Sequence of chain 1.A:
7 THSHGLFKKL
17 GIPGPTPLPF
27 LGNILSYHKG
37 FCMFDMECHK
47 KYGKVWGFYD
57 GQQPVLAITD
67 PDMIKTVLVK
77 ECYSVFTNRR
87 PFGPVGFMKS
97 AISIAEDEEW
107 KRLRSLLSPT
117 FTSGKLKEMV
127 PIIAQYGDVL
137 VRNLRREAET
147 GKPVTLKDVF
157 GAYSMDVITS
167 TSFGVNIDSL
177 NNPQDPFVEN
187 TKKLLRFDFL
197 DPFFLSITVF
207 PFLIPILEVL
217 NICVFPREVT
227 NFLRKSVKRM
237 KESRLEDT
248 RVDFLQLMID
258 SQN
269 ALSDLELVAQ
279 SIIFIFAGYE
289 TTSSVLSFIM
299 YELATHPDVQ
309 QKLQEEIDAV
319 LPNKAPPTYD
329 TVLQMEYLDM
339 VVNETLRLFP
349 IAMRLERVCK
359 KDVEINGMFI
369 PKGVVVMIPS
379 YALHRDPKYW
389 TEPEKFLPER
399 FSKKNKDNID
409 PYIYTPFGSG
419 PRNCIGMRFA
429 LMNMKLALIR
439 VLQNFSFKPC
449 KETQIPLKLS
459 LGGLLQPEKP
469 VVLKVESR

Binding-site contacts:
Ligand atom C03 contacts residue ARG86 of chain 1.A at 3.9 Å.
Ligand atom C34 contacts residue ALA285 of chain 1.A at 3.8 Å (hydrophobic).
Ligand atom C42 contacts residue HEM1 of chain 1.B at 3.6 Å.
Ligand atom C24 contacts residue LEU191 of chain 1.A at 3.5 Å (hydrophobic).
Ligand atom C18 contacts residue PHE88 of chain 1.A at 3.9 Å (hydrophobic).
Ligand atom C19 contacts residue ILE100 of chain 1.A at 3.7 Å (hydrophobic).
Ligand atom S49 contacts residue PHE193 of chain 1.A at 3.5 Å.
Ligand atom C09 contacts residue ARG352 of chain 1.A at 3.9 Å.
Ligand atom C19 contacts residue SER99 of chain 1.A at 3.9 Å.
Ligand atom O30 contacts residue SER99 of chain 1.A at 2.8 Å (h-bond).
Ligand atom C03 contacts residue ASP56 of chain 1.A at 3.1 Å.
Ligand atom C36 contacts residue HEM1 of chain 1.B at 3.0 Å.
Ligand atom C03 contacts residue THR204 of chain 1.A at 3.2 Å.
Ligand atom N35 contacts residue HEM1 of chain 1.B at 2.1 Å.
Ligand atom N05 contacts residue GLU354 of chain 1.A at 3.6 Å (salt-bridge).
Ligand atom C46 contacts residue PHE88 of chain 1.A at 3.5 Å (hydrophobic).
Ligand atom C25 contacts residue LEU190 of chain 1.A at 3.4 Å (hydrophobic).
Ligand atom C36 contacts residue THR289 of chain 1.A at 3.7 Å.
Ligand atom C33 contacts residue HEM1 of chain 1.B at 4.0 Å.
Ligand atom C01 contacts residue THR204 of chain 1.A at 3.4 Å.
Ligand atom C45 contacts residue PHE88 of chain 1.A at 3.5 Å (hydrophobic).
Ligand atom C21 contacts residue ILE281 of chain 1.A at 3.8 Å (hydrophobic).
Ligand atom C47 contacts residue PHE88 of chain 1.A at 3.8 Å (hydrophobic).
Ligand atom C25 contacts residue PHE284 of chain 1.A at 3.8 Å (hydrophobic).
Ligand atom C33 contacts residue ALA285 of chain 1.A at 3.7 Å (hydrophobic).
Ligand atom C02 contacts residue ARG86 of chain 1.A at 3.5 Å.
Ligand atom C21 contacts residue ILE100 of chain 1.A at 3.8 Å (hydrophobic).
Ligand atom C43 contacts residue HEM1 of chain 1.B at 3.4 Å.
Ligand atom C38 contacts residue ARG85 of chain 1.A at 3.7 Å.
Ligand atom O37 contacts residue THR289 of chain 1.A at 3.9 Å.
Ligand atom C24 contacts residue PHE284 of chain 1.A at 3.6 Å (hydrophobic).
Ligand atom C34 contacts residue HEM1 of chain 1.B at 2.6 Å.
Ligand atom C02 contacts residue ASP56 of chain 1.A at 3.8 Å.
Ligand atom C32 contacts residue ALA285 of chain 1.A at 3.9 Å (hydrophobic).
Ligand atom C26 contacts residue PHE221 of chain 1.A at 3.6 Å (hydrophobic).
Ligand atom C46 contacts residue PHE193 of chain 1.A at 3.4 Å (hydrophobic).
Ligand atom O30 contacts residue ILE281 of chain 1.A at 3.6 Å.
Ligand atom C26 contacts residue LEU190 of chain 1.A at 3.7 Å (hydrophobic).
Ligand atom C27 contacts residue PHE221 of chain 1.A at 3.6 Å (hydrophobic).
Ligand atom C23 contacts residue LEU191 of chain 1.A at 3.9 Å (hydrophobic).

The small molecule below binds the protein below.
Small molecule (SMILES): CC(C)c1nc(CN(C)C(=O)N[C@H](C(=O)N[C@H](CC[C@H](Cc2ccccc2)NC(=O)OCc2cnco2)Cc2ccccc2)C(C)C)cs1